This protein binds this small molecule.
Small molecule (SMILES): CC(=O)N[C@H]1[C@H](O[C@H]2[C@H](O)[C@@H](NC(C)=O)CO[C@@H]2CO)O[C@H](CO)[C@@H](O[C@@H]2O[C@H](CO)[C@@H](O)[C@H](O)[C@@H]2O)[C@@H]1O

Binding-site contacts:
Ligand atom O5 contacts residue NAG1 of chain 1.QB at 3.7 Å.
Ligand atom O3 contacts residue NAG1 of chain 1.QB at 2.8 Å (h-bond).
Ligand atom C7 contacts residue SER363 of chain 1.C at 3.8 Å.
Ligand atom C1 contacts residue ASN362 of chain 1.C at 1.4 Å.
Ligand atom C5 contacts residue PHE390 of chain 1.C at 4.1 Å (hydrophobic).
Ligand atom C2 contacts residue NAG1 of chain 1.QB at 3.8 Å.
Ligand atom C1 contacts residue PHE390 of chain 1.C at 3.9 Å (hydrophobic).
Ligand atom O6 contacts residue PHE390 of chain 1.C at 4.0 Å.
Ligand atom O5 contacts residue PHE390 of chain 1.C at 3.4 Å.
Ligand atom C8 contacts residue SER364 of chain 1.C at 4.3 Å.
Ligand atom C5 contacts residue ASN362 of chain 1.C at 3.6 Å.
Ligand atom C8 contacts residue ASN362 of chain 1.C at 4.3 Å.
Ligand atom C7 contacts residue ASN362 of chain 1.C at 3.1 Å.
Ligand atom C5 contacts residue NAG1 of chain 1.QB at 4.1 Å.
Ligand atom C1 contacts residue NAG1 of chain 1.QB at 3.5 Å.
Ligand atom C3 contacts residue NAG1 of chain 1.QB at 3.4 Å.
Ligand atom O7 contacts residue ASN362 of chain 1.C at 3.0 Å (h-bond).
Ligand atom C6 contacts residue NAG1 of chain 1.QB at 4.0 Å.
Ligand atom C8 contacts residue SER363 of chain 1.C at 3.0 Å.
Ligand atom C4 contacts residue ASN362 of chain 1.C at 4.2 Å.
Ligand atom O5 contacts residue ASN362 of chain 1.C at 2.3 Å (h-bond).
Ligand atom N2 contacts residue SER363 of chain 1.C at 4.2 Å.
Ligand atom C6 contacts residue PHE390 of chain 1.C at 4.0 Å (hydrophobic).
Ligand atom C4 contacts residue NAG1 of chain 1.QB at 3.3 Å.
Ligand atom C2 contacts residue ASN362 of chain 1.C at 2.4 Å.
Ligand atom C3 contacts residue ASN362 of chain 1.C at 3.8 Å.
Ligand atom N2 contacts residue ASN362 of chain 1.C at 2.9 Å (h-bond).
Ligand atom O4 contacts residue NAG1 of chain 1.QB at 4.0 Å.
Ligand atom C8 contacts residue GLY365 of chain 1.C at 3.8 Å.

Sequence of chain 1.C:
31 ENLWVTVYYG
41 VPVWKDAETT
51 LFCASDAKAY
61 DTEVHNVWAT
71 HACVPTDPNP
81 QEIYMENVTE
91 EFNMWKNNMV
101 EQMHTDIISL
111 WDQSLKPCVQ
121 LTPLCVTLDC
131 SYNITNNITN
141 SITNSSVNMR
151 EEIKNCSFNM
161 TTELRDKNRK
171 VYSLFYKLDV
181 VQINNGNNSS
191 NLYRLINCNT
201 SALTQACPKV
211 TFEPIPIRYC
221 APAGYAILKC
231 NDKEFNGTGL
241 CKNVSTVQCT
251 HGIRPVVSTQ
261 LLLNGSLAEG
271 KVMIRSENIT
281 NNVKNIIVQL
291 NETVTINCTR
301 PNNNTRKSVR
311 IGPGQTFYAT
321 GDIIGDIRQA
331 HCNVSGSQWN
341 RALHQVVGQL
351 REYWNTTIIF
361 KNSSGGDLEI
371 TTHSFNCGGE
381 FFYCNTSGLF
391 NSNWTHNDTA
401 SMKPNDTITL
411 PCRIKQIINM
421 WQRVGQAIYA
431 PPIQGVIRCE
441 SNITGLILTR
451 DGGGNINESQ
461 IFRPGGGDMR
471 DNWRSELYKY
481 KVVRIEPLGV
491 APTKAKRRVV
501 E